Binding-site contacts:
Ligand atom C7 contacts residue TYR34 of chain 1.C at 3.6 Å (hydrophobic).
Ligand atom C6 contacts residue ASN50 of chain 1.D at 3.9 Å.
Ligand atom C1 contacts residue TYR34 of chain 1.C at 3.7 Å (hydrophobic).
Ligand atom C16 contacts residue TRP93 of chain 1.C at 4.1 Å (hydrophobic).
Ligand atom O3 contacts residue TYR34 of chain 1.C at 3.5 Å.
Ligand atom C6 contacts residue TYR98 of chain 1.C at 3.7 Å (hydrophobic).
Ligand atom C8 contacts residue TYR98 of chain 1.C at 4.3 Å (hydrophobic).
Ligand atom C6 contacts residue GLU99 of chain 1.D at 4.3 Å.
Ligand atom O1 contacts residue GLU99 of chain 1.D at 3.5 Å (salt-bridge).
Ligand atom C12 contacts residue LEU100 of chain 1.D at 3.6 Å (hydrophobic).
Ligand atom C3 contacts residue GLU99 of chain 1.D at 3.4 Å.
Ligand atom C14 contacts residue GLY51 of chain 1.C at 3.7 Å.
Ligand atom C3 contacts residue TYR98 of chain 1.C at 3.8 Å (hydrophobic).
Ligand atom C14 contacts residue ALA52 of chain 1.C at 3.7 Å (hydrophobic).
Ligand atom C13 contacts residue GLY51 of chain 1.C at 4.1 Å.
Ligand atom O2 contacts residue ALA52 of chain 1.C at 3.7 Å.
Ligand atom O2 contacts residue TYR98 of chain 1.C at 3.6 Å.
Ligand atom C16 contacts residue TRP33 of chain 1.D at 3.7 Å (hydrophobic).
Ligand atom C13 contacts residue LEU100 of chain 1.D at 3.6 Å (hydrophobic).
Ligand atom C6 contacts residue TRP93 of chain 1.C at 3.6 Å (hydrophobic).
Ligand atom O2 contacts residue GLU99 of chain 1.D at 3.5 Å.
Ligand atom C9 contacts residue GLU99 of chain 1.D at 3.8 Å.
Ligand atom C13 contacts residue GLU99 of chain 1.D at 4.0 Å.
Ligand atom C8 contacts residue ALA52 of chain 1.C at 4.3 Å (hydrophobic).
Ligand atom C4 contacts residue TRP33 of chain 1.D at 3.5 Å (hydrophobic).
Ligand atom C5 contacts residue TRP33 of chain 1.D at 3.6 Å (hydrophobic).
Ligand atom O2 contacts residue TYR34 of chain 1.C at 4.0 Å.
Ligand atom C7 contacts residue TRP93 of chain 1.C at 3.4 Å (hydrophobic).
Ligand atom C7 contacts residue TYR98 of chain 1.C at 3.9 Å (hydrophobic).
Ligand atom C11 contacts residue ASP32 of chain 1.D at 4.3 Å.
Ligand atom C4 contacts residue GLU99 of chain 1.D at 3.4 Å.
Ligand atom C2 contacts residue TYR34 of chain 1.C at 3.7 Å (hydrophobic).
Ligand atom O4 contacts residue TRP33 of chain 1.D at 3.8 Å.
Ligand atom N1 contacts residue TRP33 of chain 1.D at 3.9 Å.
Ligand atom C5 contacts residue GLU99 of chain 1.D at 4.4 Å.
Ligand atom C14 contacts residue GLU99 of chain 1.D at 3.6 Å.
Ligand atom C15 contacts residue TYR34 of chain 1.C at 4.0 Å (hydrophobic).
Ligand atom C9 contacts residue ALA52 of chain 1.C at 4.4 Å (hydrophobic).
Ligand atom C5 contacts residue ASN50 of chain 1.D at 4.0 Å.
Ligand atom C8 contacts residue GLU99 of chain 1.D at 3.6 Å.

A small-molecule ligand and the protein it binds are described below.
Small molecule (SMILES): CN1[C@H]2CC[C@@H]1[C@@H](C(=O)O)[C@@H](OC(=O)c1ccccc1)C2

Sequence of chain 1.C:
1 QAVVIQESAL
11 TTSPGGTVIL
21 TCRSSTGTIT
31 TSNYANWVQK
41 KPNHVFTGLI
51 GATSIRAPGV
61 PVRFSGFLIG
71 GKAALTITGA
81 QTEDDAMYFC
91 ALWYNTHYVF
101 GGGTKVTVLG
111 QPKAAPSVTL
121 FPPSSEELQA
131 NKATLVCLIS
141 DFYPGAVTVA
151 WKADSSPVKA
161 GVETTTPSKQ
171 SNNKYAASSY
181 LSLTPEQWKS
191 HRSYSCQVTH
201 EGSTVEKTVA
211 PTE

Sequence of chain 1.D:
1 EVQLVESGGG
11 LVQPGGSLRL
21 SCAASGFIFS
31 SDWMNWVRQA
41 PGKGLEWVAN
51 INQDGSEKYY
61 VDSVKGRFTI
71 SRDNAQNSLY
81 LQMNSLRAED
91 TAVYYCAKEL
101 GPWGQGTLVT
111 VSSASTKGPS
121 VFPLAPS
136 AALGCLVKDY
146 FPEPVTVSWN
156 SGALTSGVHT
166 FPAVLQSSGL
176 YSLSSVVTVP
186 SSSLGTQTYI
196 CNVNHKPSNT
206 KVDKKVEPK